This small molecule binds to this protein.
Small molecule (SMILES): O=C(O)/C=C/C(=O)O

Binding-site contacts:
Ligand atom C4 contacts residue PRO409 of chain 1.A at 4.1 Å (hydrophobic).
Ligand atom O8 contacts residue ASN365 of chain 1.A at 1.4 Å.
Ligand atom O contacts residue ASN138 of chain 1.A at 3.7 Å.
Ligand atom C6 contacts residue SER364 of chain 1.A at 3.9 Å.
Ligand atom O7 contacts residue ASN365 of chain 1.A at 3.4 Å (h-bond).
Ligand atom C5 contacts residue SER187 of chain 1.A at 4.5 Å.
Ligand atom O7 contacts residue THR366 of chain 1.A at 4.4 Å.
Ligand atom C5 contacts residue THR366 of chain 1.A at 3.9 Å.
Ligand atom C4 contacts residue THR408 of chain 1.A at 4.4 Å.
Ligand atom C6 contacts residue THR408 of chain 1.A at 4.4 Å.
Ligand atom O8 contacts residue THR366 of chain 1.A at 3.1 Å (h-bond).
Ligand atom C4 contacts residue THR139 of chain 1.A at 3.7 Å.
Ligand atom OXT contacts residue SER187 of chain 1.A at 3.9 Å.
Ligand atom OXT contacts residue PRO188 of chain 1.A at 3.5 Å.
Ligand atom O contacts residue THR139 of chain 1.A at 2.5 Å (h-bond).
Ligand atom O7 contacts residue SER364 of chain 1.A at 3.3 Å (h-bond).
Ligand atom C contacts residue ASN138 of chain 1.A at 3.7 Å.
Ligand atom OXT contacts residue ASN138 of chain 1.A at 3.4 Å (h-bond).
Ligand atom C contacts residue SER137 of chain 1.A at 4.4 Å.
Ligand atom C5 contacts residue ASN365 of chain 1.A at 3.5 Å.
Ligand atom C contacts residue THR139 of chain 1.A at 3.5 Å.
Ligand atom O7 contacts residue PRO409 of chain 1.A at 3.8 Å.
Ligand atom C6 contacts residue ASN365 of chain 1.A at 2.6 Å.
Ligand atom O7 contacts residue THR408 of chain 1.A at 4.5 Å.
Ligand atom C6 contacts residue THR366 of chain 1.A at 3.8 Å.
Ligand atom OXT contacts residue SER137 of chain 1.A at 4.2 Å.
Ligand atom O contacts residue SER137 of chain 1.A at 3.6 Å.
Ligand atom O8 contacts residue SER364 of chain 1.A at 3.8 Å.

Sequence of chain 1.A:
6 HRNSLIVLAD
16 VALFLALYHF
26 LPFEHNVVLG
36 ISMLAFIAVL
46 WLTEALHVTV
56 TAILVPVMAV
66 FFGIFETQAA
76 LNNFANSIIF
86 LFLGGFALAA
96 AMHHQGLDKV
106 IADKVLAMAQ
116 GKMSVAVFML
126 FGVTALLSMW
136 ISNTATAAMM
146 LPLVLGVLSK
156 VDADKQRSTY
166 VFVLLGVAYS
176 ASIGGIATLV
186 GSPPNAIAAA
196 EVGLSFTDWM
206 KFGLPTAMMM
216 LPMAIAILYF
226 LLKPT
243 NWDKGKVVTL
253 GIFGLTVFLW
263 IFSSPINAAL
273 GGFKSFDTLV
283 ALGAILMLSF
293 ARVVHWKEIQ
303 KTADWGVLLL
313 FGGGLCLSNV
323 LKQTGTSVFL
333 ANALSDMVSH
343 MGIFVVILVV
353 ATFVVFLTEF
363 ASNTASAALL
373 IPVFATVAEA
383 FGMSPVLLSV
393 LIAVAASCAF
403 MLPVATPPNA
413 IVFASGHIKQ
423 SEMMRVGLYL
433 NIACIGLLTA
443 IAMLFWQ